Binding-site contacts:
Ligand atom O4 contacts residue THR102 of chain 47.A at 3.8 Å.
Ligand atom C5 contacts residue LEU103 of chain 47.A at 3.0 Å (hydrophobic).
Ligand atom C1 contacts residue MET195 of chain 47.A at 3.2 Å (hydrophobic).
Ligand atom O6 contacts residue THR102 of chain 47.A at 2.4 Å.
Ligand atom C3 contacts residue MET217 of chain 47.A at 3.2 Å (hydrophobic).
Ligand atom C4 contacts residue HIS263 of chain 47.A at 3.7 Å.
Ligand atom C5 contacts residue LEU103 of chain 47.A at 3.5 Å (hydrophobic).
Ligand atom O5 contacts residue LEU103 of chain 47.A at 3.0 Å (h-bond).
Ligand atom O5 contacts residue THR102 of chain 47.A at 3.6 Å.
Ligand atom C6 contacts residue LEU103 of chain 47.A at 2.7 Å (hydrophobic).
Ligand atom O3 contacts residue TYR194 of chain 47.A at 3.9 Å.
Ligand atom O4 contacts residue HIS263 of chain 47.A at 2.6 Å.
Ligand atom O2 contacts residue MET195 of chain 47.A at 3.6 Å.
Ligand atom C2 contacts residue MET217 of chain 47.A at 3.5 Å (hydrophobic).
Ligand atom C4 contacts residue THR102 of chain 47.A at 3.9 Å.
Ligand atom O1 contacts residue MET195 of chain 47.A at 3.8 Å.
Ligand atom O3 contacts residue ASN215 of chain 47.A at 2.1 Å.
Ligand atom O3 contacts residue ILE101 of chain 47.A at 3.5 Å.
Ligand atom O1 contacts residue TYR194 of chain 47.A at 3.8 Å.
Ligand atom O2 contacts residue MET217 of chain 47.A at 3.3 Å (h-bond).
Ligand atom C3 contacts residue ASN215 of chain 47.A at 3.5 Å.
Ligand atom O6 contacts residue HIS241 of chain 47.A at 4.0 Å.
Ligand atom O5 contacts residue LEU103 of chain 47.A at 3.3 Å.
Ligand atom C5 contacts residue THR102 of chain 47.A at 2.8 Å.
Ligand atom O4 contacts residue ILE101 of chain 47.A at 4.0 Å.
Ligand atom O1 contacts residue GLN104 of chain 47.A at 3.9 Å.
Ligand atom C6 contacts residue HIS241 of chain 47.A at 3.7 Å.
Ligand atom O6 contacts residue ILE101 of chain 47.A at 2.1 Å (h-bond).
Ligand atom O6 contacts residue LEU103 of chain 47.A at 3.3 Å.
Ligand atom O3 contacts residue MET217 of chain 47.A at 2.5 Å (h-bond).
Ligand atom C6 contacts residue THR102 of chain 47.A at 1.9 Å.
Ligand atom C5 contacts residue HIS263 of chain 47.A at 3.9 Å.
Ligand atom O4 contacts residue ASN215 of chain 47.A at 3.4 Å (h-bond).
Ligand atom C2 contacts residue TYR193 of chain 47.A at 3.8 Å (hydrophobic).
Ligand atom O2 contacts residue TYR193 of chain 47.A at 3.9 Å.
Ligand atom C6 contacts residue ILE101 of chain 47.A at 3.2 Å (hydrophobic).
Ligand atom O2 contacts residue ASN215 of chain 47.A at 3.5 Å.
Ligand atom O6 contacts residue LEU103 of chain 47.A at 4.0 Å.
Ligand atom C4 contacts residue ASN215 of chain 47.A at 4.0 Å.
Ligand atom C6 contacts residue LEU103 of chain 47.A at 3.2 Å (hydrophobic).

A protein and the small-molecule ligand that binds it are described below.
Small molecule (SMILES): OC[C@H]1O[C@@](CO)(O[C@H]2O[C@H](CO)[C@@H](O)[C@H](O)[C@H]2O)[C@@H](O)[C@@H]1O

Sequence of chain 47.A:
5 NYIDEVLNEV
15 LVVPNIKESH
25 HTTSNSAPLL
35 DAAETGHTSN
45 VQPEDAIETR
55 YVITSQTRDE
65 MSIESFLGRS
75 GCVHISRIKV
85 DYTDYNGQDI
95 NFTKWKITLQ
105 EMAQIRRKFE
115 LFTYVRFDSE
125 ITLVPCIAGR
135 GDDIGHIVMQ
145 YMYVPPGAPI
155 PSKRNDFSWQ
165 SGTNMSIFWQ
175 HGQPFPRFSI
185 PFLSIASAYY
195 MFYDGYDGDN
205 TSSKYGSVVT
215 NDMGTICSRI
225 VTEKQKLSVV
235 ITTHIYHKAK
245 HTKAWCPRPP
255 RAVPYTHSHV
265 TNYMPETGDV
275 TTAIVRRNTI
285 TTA